Binding-site contacts:
Ligand atom C1 contacts residue GLY50 of chain 1.G at 4.5 Å.
Ligand atom C5 contacts residue ASN280 of chain 1.G at 3.8 Å.
Ligand atom C7 contacts residue ASN280 of chain 1.G at 3.4 Å.
Ligand atom O5 contacts residue ASN280 of chain 1.G at 2.4 Å (h-bond).
Ligand atom O5 contacts residue GLY50 of chain 1.G at 4.5 Å.
Ligand atom C2 contacts residue ASN280 of chain 1.G at 2.5 Å.
Ligand atom C4 contacts residue ASN280 of chain 1.G at 4.4 Å.
Ligand atom O7 contacts residue ASN280 of chain 1.G at 4.0 Å.
Ligand atom C8 contacts residue CYS279 of chain 1.G at 3.8 Å (hydrophobic).
Ligand atom C8 contacts residue ASN280 of chain 1.G at 3.7 Å.
Ligand atom C8 contacts residue ASP278 of chain 1.G at 3.6 Å.
Ligand atom C1 contacts residue ASN280 of chain 1.G at 1.5 Å.
Ligand atom N2 contacts residue ASN280 of chain 1.G at 2.9 Å (h-bond).
Ligand atom C3 contacts residue ASN280 of chain 1.G at 3.9 Å.

This protein binds this small molecule.
Small molecule (SMILES): CC(=O)N[C@@H]1[C@@H](O)[C@H](O)[C@@H](CO)O[C@H]1O

Sequence of chain 1.G:
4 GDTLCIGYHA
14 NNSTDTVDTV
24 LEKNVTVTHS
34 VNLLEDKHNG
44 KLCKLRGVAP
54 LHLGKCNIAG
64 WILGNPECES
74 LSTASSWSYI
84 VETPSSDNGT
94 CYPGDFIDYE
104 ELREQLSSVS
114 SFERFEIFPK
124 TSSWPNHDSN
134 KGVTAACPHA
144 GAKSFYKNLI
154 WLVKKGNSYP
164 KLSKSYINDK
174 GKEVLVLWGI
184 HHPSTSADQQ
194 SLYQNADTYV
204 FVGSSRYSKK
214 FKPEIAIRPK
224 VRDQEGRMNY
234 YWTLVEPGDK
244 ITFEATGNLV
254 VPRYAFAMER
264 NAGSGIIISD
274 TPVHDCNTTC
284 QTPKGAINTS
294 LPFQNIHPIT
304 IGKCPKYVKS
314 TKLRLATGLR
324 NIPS